This small molecule binds to this protein.
Small molecule (SMILES): COC(=O)c1ccccc1CS(=O)(=O)NC(=O)Nc1nc(OC)cc(OC)n1

Binding-site contacts:
Ligand atom N1 contacts residue TRP581 of chain 2.A at 3.5 Å.
Ligand atom C6 contacts residue TRP581 of chain 2.A at 3.5 Å (hydrophobic).
Ligand atom OAS contacts residue TRP581 of chain 2.A at 3.7 Å.
Ligand atom C4 contacts residue TRP581 of chain 2.A at 3.7 Å (hydrophobic).
Ligand atom CBA contacts residue PRO187 of chain 3.A at 3.7 Å (hydrophobic).
Ligand atom OAF contacts residue ALA652 of chain 2.A at 3.1 Å.
Ligand atom NAQ contacts residue ARG375 of chain 2.A at 3.3 Å (salt-bridge).
Ligand atom OAS contacts residue MET577 of chain 2.A at 3.2 Å.
Ligand atom N1 contacts residue GLY111 of chain 3.A at 3.6 Å.
Ligand atom OAF contacts residue LYS246 of chain 3.A at 2.9 Å (salt-bridge).
Ligand atom NAP contacts residue GLY111 of chain 3.A at 3.6 Å.
Ligand atom OAR contacts residue PHE196 of chain 3.A at 3.4 Å.
Ligand atom CAA contacts residue GLN197 of chain 3.A at 3.7 Å.
Ligand atom C4 contacts residue ARG375 of chain 2.A at 3.4 Å.
Ligand atom OAT contacts residue MET349 of chain 2.A at 3.4 Å (h-bond).
Ligand atom CAU contacts residue TRP581 of chain 2.A at 3.4 Å (hydrophobic).
Ligand atom CAH contacts residue ARG375 of chain 2.A at 3.5 Å.
Ligand atom NAP contacts residue TRP581 of chain 2.A at 3.5 Å.
Ligand atom CAB contacts residue TRP581 of chain 2.A at 3.6 Å (hydrophobic).
Ligand atom CAI contacts residue ARG375 of chain 2.A at 3.6 Å.
Ligand atom OAT contacts residue ARG375 of chain 2.A at 2.9 Å (salt-bridge).
Ligand atom CAI contacts residue ALA195 of chain 3.A at 3.7 Å (hydrophobic).
Ligand atom C2 contacts residue TRP581 of chain 2.A at 3.4 Å (hydrophobic).
Ligand atom NAQ contacts residue TRP581 of chain 2.A at 3.3 Å.
Ligand atom CAC contacts residue FAD1 of chain 2.B at 3.4 Å.
Ligand atom CAB contacts residue MET577 of chain 2.A at 3.6 Å (hydrophobic).
Ligand atom CAK contacts residue ARG375 of chain 2.A at 3.7 Å.
Ligand atom CAK contacts residue VAL186 of chain 3.A at 3.6 Å (hydrophobic).
Ligand atom CAW contacts residue PRO187 of chain 3.A at 3.4 Å (hydrophobic).
Ligand atom C4 contacts residue PHE196 of chain 3.A at 3.6 Å (hydrophobic).
Ligand atom OAT contacts residue PHE196 of chain 3.A at 3.5 Å.
Ligand atom CAK contacts residue PHE196 of chain 3.A at 3.5 Å (hydrophobic).
Ligand atom N3 contacts residue ARG375 of chain 2.A at 3.0 Å (salt-bridge).
Ligand atom CAJ contacts residue ARG375 of chain 2.A at 3.6 Å.
Ligand atom N3 contacts residue TRP581 of chain 2.A at 3.4 Å.
Ligand atom CAI contacts residue ASP374 of chain 2.A at 3.2 Å.
Ligand atom OAD contacts residue LYS246 of chain 3.A at 2.8 Å (salt-bridge).
Ligand atom OAG contacts residue ARG375 of chain 2.A at 2.9 Å (salt-bridge).
Ligand atom CAC contacts residue MET349 of chain 2.A at 3.5 Å (hydrophobic).
Ligand atom OAG contacts residue ALA652 of chain 2.A at 3.6 Å.

Sequence of chain 2.A:
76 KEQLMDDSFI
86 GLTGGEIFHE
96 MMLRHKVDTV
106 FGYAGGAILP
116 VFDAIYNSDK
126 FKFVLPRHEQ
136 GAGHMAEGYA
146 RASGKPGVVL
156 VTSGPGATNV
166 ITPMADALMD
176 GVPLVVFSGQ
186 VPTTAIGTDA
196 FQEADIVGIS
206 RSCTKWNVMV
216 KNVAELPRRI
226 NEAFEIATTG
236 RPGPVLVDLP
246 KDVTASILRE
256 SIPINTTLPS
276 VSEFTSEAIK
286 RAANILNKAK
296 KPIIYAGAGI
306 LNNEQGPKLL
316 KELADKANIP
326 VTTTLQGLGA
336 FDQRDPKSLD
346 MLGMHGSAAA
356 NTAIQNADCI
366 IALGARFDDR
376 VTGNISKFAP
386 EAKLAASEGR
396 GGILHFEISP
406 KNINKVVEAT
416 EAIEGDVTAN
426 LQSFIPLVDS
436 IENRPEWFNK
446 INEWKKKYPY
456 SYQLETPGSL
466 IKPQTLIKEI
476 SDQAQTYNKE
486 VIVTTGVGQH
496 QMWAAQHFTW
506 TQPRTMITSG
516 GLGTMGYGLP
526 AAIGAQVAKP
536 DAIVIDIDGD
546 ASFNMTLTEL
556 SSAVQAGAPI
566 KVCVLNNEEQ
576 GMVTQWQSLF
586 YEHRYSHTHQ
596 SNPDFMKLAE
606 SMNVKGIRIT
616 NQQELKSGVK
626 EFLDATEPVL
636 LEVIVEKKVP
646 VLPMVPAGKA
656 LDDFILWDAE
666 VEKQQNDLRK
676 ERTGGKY

Sequence of chain 3.A:
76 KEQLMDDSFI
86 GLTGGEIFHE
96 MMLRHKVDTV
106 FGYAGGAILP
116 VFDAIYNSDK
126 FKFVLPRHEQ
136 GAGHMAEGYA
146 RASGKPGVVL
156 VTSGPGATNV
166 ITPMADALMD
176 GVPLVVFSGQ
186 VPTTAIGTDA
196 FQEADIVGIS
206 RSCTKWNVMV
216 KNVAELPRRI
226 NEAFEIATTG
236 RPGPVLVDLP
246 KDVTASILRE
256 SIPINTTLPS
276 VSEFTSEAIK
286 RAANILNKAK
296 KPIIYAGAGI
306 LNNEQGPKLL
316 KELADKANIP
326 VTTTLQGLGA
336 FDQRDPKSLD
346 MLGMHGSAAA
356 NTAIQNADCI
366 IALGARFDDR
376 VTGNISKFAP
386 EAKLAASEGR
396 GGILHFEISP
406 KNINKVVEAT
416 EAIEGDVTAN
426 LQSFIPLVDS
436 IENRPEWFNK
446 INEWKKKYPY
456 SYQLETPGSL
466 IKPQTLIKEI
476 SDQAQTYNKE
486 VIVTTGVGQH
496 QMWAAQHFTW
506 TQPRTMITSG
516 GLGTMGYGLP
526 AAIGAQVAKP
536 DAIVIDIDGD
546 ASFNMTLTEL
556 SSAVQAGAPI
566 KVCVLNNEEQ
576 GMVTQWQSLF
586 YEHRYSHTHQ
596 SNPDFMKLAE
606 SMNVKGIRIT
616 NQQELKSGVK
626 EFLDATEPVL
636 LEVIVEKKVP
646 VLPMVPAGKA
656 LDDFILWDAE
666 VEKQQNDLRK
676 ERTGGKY